Binding-site contacts:
Ligand atom C41 contacts residue ARG111 of chain 1.R at 4.1 Å.
Ligand atom O42 contacts residue ARG111 of chain 1.R at 3.6 Å.
Ligand atom C24 contacts residue ALA2 of chain 1.Z at 3.3 Å (hydrophobic).
Ligand atom C23 contacts residue ARG111 of chain 1.R at 4.5 Å.
Ligand atom O17 contacts residue ARG111 of chain 1.R at 3.9 Å.

A protein and the small-molecule ligand that binds it are described below.
Small molecule (SMILES): CC[C@H]1OC(=O)[C@H](C)[C@@H](OC(=O)N2C=CC[C@@H]2c2ccc(NC(C)=O)cc2)[C@H](C)[C@@H](O[C@@H]2O[C@H](C)C[C@H](N(C)C)[C@H]2O)[C@](C)(OC)C[C@@H](C)C(=O)[C@H](C)[C@H]2NC(=O)O[C@@]21C

Sequence of chain 1.R:
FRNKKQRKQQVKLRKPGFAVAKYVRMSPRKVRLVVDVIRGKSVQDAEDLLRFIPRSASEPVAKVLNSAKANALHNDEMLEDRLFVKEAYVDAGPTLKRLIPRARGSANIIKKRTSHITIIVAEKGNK

Sequence of chain 1.Z:
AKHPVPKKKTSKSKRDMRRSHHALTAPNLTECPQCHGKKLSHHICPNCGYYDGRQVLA